Binding-site contacts:
Ligand atom C1 contacts residue ILE155 of chain 30.B at 3.7 Å (hydrophobic).
Ligand atom C22 contacts residue TYR203 of chain 30.B at 3.5 Å (hydrophobic).
Ligand atom O24 contacts residue PHE236 of chain 30.B at 3.7 Å.
Ligand atom C12 contacts residue PHE236 of chain 30.B at 3.8 Å (hydrophobic).
Ligand atom C11 contacts residue TYR157 of chain 30.B at 3.6 Å (hydrophobic).
Ligand atom C11 contacts residue VAL194 of chain 30.B at 3.7 Å (hydrophobic).
Ligand atom C9 contacts residue TYR157 of chain 30.B at 3.8 Å (hydrophobic).
Ligand atom C27 contacts residue THR109 of chain 30.B at 3.5 Å.
Ligand atom N4 contacts residue ILE192 of chain 30.B at 3.6 Å.
Ligand atom C7 contacts residue PHE132 of chain 30.B at 3.6 Å (hydrophobic).
Ligand atom C1 contacts residue PRO179 of chain 30.B at 3.9 Å (hydrophobic).
Ligand atom C21 contacts residue PHE236 of chain 30.B at 3.4 Å (hydrophobic).
Ligand atom C14 contacts residue VAL197 of chain 30.B at 3.6 Å (hydrophobic).
Ligand atom C14 contacts residue PHE236 of chain 30.B at 3.9 Å (hydrophobic).
Ligand atom C3 contacts residue ALA24 of chain 30.D at 3.7 Å (hydrophobic).
Ligand atom C23 contacts residue TYR110 of chain 30.B at 3.3 Å (hydrophobic).
Ligand atom C21 contacts residue TYR203 of chain 30.B at 3.8 Å (hydrophobic).
Ligand atom C4 contacts residue ALA24 of chain 30.D at 3.8 Å (hydrophobic).
Ligand atom C26 contacts residue THR109 of chain 30.B at 3.7 Å.
Ligand atom C20 contacts residue PHE236 of chain 30.B at 3.2 Å (hydrophobic).
Ligand atom C8 contacts residue PHE132 of chain 30.B at 3.4 Å (hydrophobic).
Ligand atom C3 contacts residue PRO179 of chain 30.B at 3.7 Å (hydrophobic).
Ligand atom C10 contacts residue TYR157 of chain 30.B at 3.6 Å (hydrophobic).
Ligand atom C10 contacts residue VAL194 of chain 30.B at 3.7 Å (hydrophobic).
Ligand atom C13 contacts residue VAL197 of chain 30.B at 3.6 Å (hydrophobic).
Ligand atom N6 contacts residue VAL194 of chain 30.B at 3.7 Å.
Ligand atom C3 contacts residue TYR157 of chain 30.B at 3.5 Å (hydrophobic).
Ligand atom C20 contacts residue TYR110 of chain 30.B at 3.5 Å (hydrophobic).
Ligand atom C4 contacts residue TYR157 of chain 30.B at 3.4 Å (hydrophobic).
Ligand atom O24 contacts residue TYR110 of chain 30.B at 3.9 Å.
Ligand atom O25 contacts residue TYR110 of chain 30.B at 3.0 Å.
Ligand atom N4 contacts residue LEU239 of chain 30.B at 3.8 Å.
Ligand atom C19 contacts residue PHE236 of chain 30.B at 3.5 Å (hydrophobic).
Ligand atom C9 contacts residue ILE108 of chain 30.B at 3.5 Å (hydrophobic).
Ligand atom N3 contacts residue ILE192 of chain 30.B at 3.8 Å.
Ligand atom C23 contacts residue PHE236 of chain 30.B at 3.5 Å (hydrophobic).
Ligand atom C8 contacts residue ILE108 of chain 30.B at 3.8 Å (hydrophobic).
Ligand atom C22 contacts residue PHE236 of chain 30.B at 3.9 Å (hydrophobic).
Ligand atom C19 contacts residue TYR110 of chain 30.B at 3.7 Å (hydrophobic).
Ligand atom C1 contacts residue ILE181 of chain 30.B at 3.4 Å (hydrophobic).

Sequence of chain 30.B:
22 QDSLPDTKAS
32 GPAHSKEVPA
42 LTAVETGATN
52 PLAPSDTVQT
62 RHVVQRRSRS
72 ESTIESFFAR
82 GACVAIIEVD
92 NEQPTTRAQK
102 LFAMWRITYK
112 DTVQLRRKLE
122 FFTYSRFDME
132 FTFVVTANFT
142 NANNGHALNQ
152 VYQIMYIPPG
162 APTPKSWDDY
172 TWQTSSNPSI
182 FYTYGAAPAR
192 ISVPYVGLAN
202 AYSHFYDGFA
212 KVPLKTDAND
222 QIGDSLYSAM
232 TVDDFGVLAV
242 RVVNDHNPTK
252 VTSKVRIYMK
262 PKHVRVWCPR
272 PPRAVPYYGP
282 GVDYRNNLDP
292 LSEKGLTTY

Sequence of chain 30.D:
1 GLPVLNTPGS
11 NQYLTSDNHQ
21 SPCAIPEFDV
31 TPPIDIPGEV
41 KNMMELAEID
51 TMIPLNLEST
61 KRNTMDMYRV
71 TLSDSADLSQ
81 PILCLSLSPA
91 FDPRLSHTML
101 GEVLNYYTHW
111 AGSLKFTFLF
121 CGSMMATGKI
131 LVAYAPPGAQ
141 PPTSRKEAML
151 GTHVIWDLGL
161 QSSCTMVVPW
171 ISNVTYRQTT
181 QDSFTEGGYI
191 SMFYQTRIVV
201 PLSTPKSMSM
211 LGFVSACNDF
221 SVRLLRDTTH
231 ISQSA

The small molecule below binds the protein below.
Small molecule (SMILES): CCOC(=O)c1ccc(OCCCCC2CCN(c3ccc(C)nn3)CC2)cc1

Sequence of chain 26.D:
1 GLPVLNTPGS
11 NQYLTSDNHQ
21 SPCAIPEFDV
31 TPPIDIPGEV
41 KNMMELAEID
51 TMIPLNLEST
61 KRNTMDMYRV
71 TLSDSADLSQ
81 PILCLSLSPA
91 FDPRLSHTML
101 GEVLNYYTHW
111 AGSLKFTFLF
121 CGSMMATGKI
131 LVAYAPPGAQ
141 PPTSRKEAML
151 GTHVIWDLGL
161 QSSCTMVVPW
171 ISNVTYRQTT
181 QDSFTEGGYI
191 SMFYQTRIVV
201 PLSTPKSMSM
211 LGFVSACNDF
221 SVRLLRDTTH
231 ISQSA